Sequence of chain 1.A:
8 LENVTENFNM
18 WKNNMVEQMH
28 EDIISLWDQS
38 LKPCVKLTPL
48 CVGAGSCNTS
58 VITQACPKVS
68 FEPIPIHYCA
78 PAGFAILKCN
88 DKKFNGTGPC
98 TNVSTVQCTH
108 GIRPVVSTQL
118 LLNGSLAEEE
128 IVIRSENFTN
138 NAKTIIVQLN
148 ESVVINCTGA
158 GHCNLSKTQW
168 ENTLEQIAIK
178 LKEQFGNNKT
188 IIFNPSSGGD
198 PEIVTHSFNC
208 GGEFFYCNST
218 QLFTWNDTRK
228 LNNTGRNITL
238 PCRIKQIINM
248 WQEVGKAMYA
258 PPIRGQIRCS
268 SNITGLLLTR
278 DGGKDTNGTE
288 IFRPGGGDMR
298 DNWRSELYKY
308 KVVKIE

This protein binds this small molecule.
Small molecule (SMILES): CC(=O)N[C@@H]1[C@@H](O)[C@H](O)[C@@H](CO)O[C@H]1O

Binding-site contacts:
Ligand atom C1 contacts residue ASN55 of chain 1.A at 1.4 Å.
Ligand atom C5 contacts residue ASN55 of chain 1.A at 3.7 Å.
Ligand atom C4 contacts residue ASN55 of chain 1.A at 4.2 Å.
Ligand atom C6 contacts residue LEU47 of chain 1.A at 3.5 Å (hydrophobic).
Ligand atom C2 contacts residue ASN55 of chain 1.A at 2.4 Å.
Ligand atom C3 contacts residue ASN55 of chain 1.A at 3.8 Å.
Ligand atom C5 contacts residue LEU47 of chain 1.A at 4.5 Å (hydrophobic).
Ligand atom O5 contacts residue ASN55 of chain 1.A at 2.4 Å (h-bond).
Ligand atom C8 contacts residue ASN55 of chain 1.A at 4.2 Å.
Ligand atom O6 contacts residue LEU47 of chain 1.A at 3.5 Å.
Ligand atom O7 contacts residue ASN55 of chain 1.A at 3.0 Å (h-bond).
Ligand atom N2 contacts residue ASN55 of chain 1.A at 2.9 Å (h-bond).
Ligand atom C7 contacts residue ASN55 of chain 1.A at 3.1 Å.
Ligand atom O5 contacts residue LEU47 of chain 1.A at 4.2 Å.